Sequence of chain 1.E:
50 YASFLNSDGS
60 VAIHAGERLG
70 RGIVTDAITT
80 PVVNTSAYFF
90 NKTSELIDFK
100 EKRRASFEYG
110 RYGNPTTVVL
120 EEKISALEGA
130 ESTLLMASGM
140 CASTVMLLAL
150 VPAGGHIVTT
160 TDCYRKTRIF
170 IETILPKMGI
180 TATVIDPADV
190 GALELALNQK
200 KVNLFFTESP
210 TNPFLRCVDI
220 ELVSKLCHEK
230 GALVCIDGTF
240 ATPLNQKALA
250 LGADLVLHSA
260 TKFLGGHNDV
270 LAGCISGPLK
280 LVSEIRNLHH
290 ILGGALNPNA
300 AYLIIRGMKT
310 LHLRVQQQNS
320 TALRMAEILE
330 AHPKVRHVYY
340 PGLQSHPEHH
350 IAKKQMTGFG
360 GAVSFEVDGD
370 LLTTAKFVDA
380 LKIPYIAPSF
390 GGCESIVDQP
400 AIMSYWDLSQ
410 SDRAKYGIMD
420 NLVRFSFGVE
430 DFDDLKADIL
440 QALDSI

Binding-site contacts:
Ligand atom C4 contacts residue SER425 of chain 1.E at 3.7 Å.
Ligand atom O2 contacts residue ARG164 of chain 1.E at 3.0 Å (salt-bridge).
Ligand atom C contacts residue SER403 of chain 1.E at 3.8 Å.
Ligand atom O3 contacts residue TYR404 of chain 1.E at 3.5 Å.
Ligand atom C contacts residue TYR163 of chain 1.E at 3.9 Å (hydrophobic).
Ligand atom O3 contacts residue ARG423 of chain 1.E at 3.3 Å (salt-bridge).
Ligand atom O1 contacts residue TYR163 of chain 1.E at 3.1 Å.
Ligand atom N3 contacts residue ASP397 of chain 1.E at 3.4 Å (salt-bridge).
Ligand atom N3 contacts residue ARG423 of chain 1.E at 2.8 Å (salt-bridge).
Ligand atom C1B contacts residue SER403 of chain 1.E at 3.9 Å.
Ligand atom C4 contacts residue ARG423 of chain 1.E at 3.5 Å.
Ligand atom S3 contacts residue ARG423 of chain 1.E at 3.6 Å.
Ligand atom C3 contacts residue ASP397 of chain 1.E at 3.6 Å.
Ligand atom C6 contacts residue PHE389 of chain 1.E at 3.5 Å (hydrophobic).
Ligand atom C2A contacts residue ARG423 of chain 1.E at 3.4 Å.
Ligand atom C2 contacts residue ALA386 of chain 1.E at 3.7 Å (hydrophobic).
Ligand atom N2 contacts residue PHE389 of chain 1.E at 3.7 Å.
Ligand atom C3 contacts residue ALA386 of chain 1.E at 3.9 Å (hydrophobic).
Ligand atom C2 contacts residue ASP397 of chain 1.E at 3.5 Å.
Ligand atom C1A contacts residue ARG423 of chain 1.E at 3.5 Å.
Ligand atom C3 contacts residue SER388 of chain 1.E at 3.6 Å.
Ligand atom C contacts residue ARG423 of chain 1.E at 3.7 Å.
Ligand atom CL5 contacts residue PHE239 of chain 1.E at 4.0 Å.
Ligand atom C1 contacts residue SER388 of chain 1.E at 3.6 Å.
Ligand atom C2 contacts residue PRO387 of chain 1.E at 4.0 Å (hydrophobic).
Ligand atom C1B contacts residue TYR163 of chain 1.E at 3.4 Å (hydrophobic).
Ligand atom C1 contacts residue ARG423 of chain 1.E at 3.7 Å.
Ligand atom C contacts residue ARG164 of chain 1.E at 3.6 Å.
Ligand atom C2 contacts residue SER388 of chain 1.E at 3.4 Å.
Ligand atom C1 contacts residue ASP397 of chain 1.E at 4.0 Å.
Ligand atom O2 contacts residue TYR163 of chain 1.E at 3.2 Å.
Ligand atom O3 contacts residue ARG164 of chain 1.E at 4.0 Å.
Ligand atom C6 contacts residue ARG423 of chain 1.E at 3.6 Å.
Ligand atom N2 contacts residue ARG423 of chain 1.E at 3.9 Å.
Ligand atom N2 contacts residue SER388 of chain 1.E at 3.9 Å.
Ligand atom S3 contacts residue SER403 of chain 1.E at 3.0 Å (h-bond).
Ligand atom CL5 contacts residue ALA361 of chain 1.E at 3.6 Å.
Ligand atom O3 contacts residue SER403 of chain 1.E at 3.0 Å (h-bond).
Ligand atom C5 contacts residue ARG423 of chain 1.E at 3.5 Å.
Ligand atom C1A contacts residue SER388 of chain 1.E at 4.0 Å.

This protein binds this small molecule.
Small molecule (SMILES): O=C(O)CSc1nc(-c2cccc(Cl)c2)no1